Binding-site contacts:
Ligand atom C2 contacts residue ASN87 of chain 13.A at 2.4 Å.
Ligand atom O7 contacts residue ASN87 of chain 13.A at 3.0 Å (h-bond).
Ligand atom C1 contacts residue SER89 of chain 13.A at 4.5 Å.
Ligand atom C4 contacts residue ASN87 of chain 13.A at 4.2 Å.
Ligand atom O6 contacts residue LEU91 of chain 13.A at 4.1 Å.
Ligand atom N2 contacts residue ASN87 of chain 13.A at 2.8 Å (h-bond).
Ligand atom O5 contacts residue ASN87 of chain 13.A at 2.4 Å (h-bond).
Ligand atom C8 contacts residue ASN87 of chain 13.A at 4.3 Å.
Ligand atom O4 contacts residue LEU151 of chain 13.A at 4.1 Å.
Ligand atom C6 contacts residue LEU91 of chain 13.A at 3.7 Å (hydrophobic).
Ligand atom O7 contacts residue ASP85 of chain 13.A at 3.4 Å (salt-bridge).
Ligand atom C7 contacts residue ASN87 of chain 13.A at 3.1 Å.
Ligand atom C7 contacts residue ASP85 of chain 13.A at 4.4 Å.
Ligand atom C3 contacts residue ASN87 of chain 13.A at 3.8 Å.
Ligand atom C5 contacts residue ASN87 of chain 13.A at 3.7 Å.
Ligand atom C1 contacts residue ASN87 of chain 13.A at 1.4 Å.
Ligand atom C5 contacts residue LEU151 of chain 13.A at 4.1 Å (hydrophobic).
Ligand atom C6 contacts residue LEU151 of chain 13.A at 3.8 Å (hydrophobic).

Sequence of chain 13.A:
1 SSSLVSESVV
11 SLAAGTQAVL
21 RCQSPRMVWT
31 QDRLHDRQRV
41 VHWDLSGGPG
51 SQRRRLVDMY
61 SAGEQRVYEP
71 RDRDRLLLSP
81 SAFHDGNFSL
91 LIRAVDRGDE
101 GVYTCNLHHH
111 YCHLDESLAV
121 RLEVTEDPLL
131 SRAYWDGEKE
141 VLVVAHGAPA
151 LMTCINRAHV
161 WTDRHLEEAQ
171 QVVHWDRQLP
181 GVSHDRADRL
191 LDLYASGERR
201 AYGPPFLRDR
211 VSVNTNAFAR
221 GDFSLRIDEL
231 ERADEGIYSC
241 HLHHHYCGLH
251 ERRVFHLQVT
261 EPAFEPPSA

A protein and the small-molecule ligand that binds it are described below.
Small molecule (SMILES): CC(=O)N[C@@H]1[C@@H](O)[C@H](O)[C@@H](CO)O[C@H]1O